Sequence of chain 1.A:
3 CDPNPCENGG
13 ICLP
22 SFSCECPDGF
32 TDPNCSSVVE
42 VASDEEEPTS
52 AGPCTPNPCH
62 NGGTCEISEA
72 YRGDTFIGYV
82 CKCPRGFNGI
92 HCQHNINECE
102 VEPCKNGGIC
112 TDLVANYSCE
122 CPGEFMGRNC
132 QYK

A small-molecule ligand and the protein it binds are described below.
Small molecule (SMILES): CC(=O)N[C@@H]1[C@@H](O)[C@@H](O)[C@@H](CO)O[C@H]1O

Binding-site contacts:
Ligand atom C6 contacts residue THR50 of chain 1.A at 4.3 Å.
Ligand atom C8 contacts residue THR50 of chain 1.A at 3.9 Å.
Ligand atom C2 contacts residue THR50 of chain 1.A at 2.1 Å.
Ligand atom C5 contacts residue THR50 of chain 1.A at 3.6 Å.
Ligand atom C7 contacts residue THR50 of chain 1.A at 3.9 Å.
Ligand atom C4 contacts residue THR50 of chain 1.A at 3.9 Å.
Ligand atom C3 contacts residue THR50 of chain 1.A at 3.5 Å.
Ligand atom O3 contacts residue THR50 of chain 1.A at 4.5 Å.
Ligand atom O5 contacts residue THR50 of chain 1.A at 2.3 Å (h-bond).
Ligand atom N2 contacts residue THR50 of chain 1.A at 2.7 Å (h-bond).
Ligand atom C1 contacts residue SER51 of chain 1.A at 4.3 Å.
Ligand atom C1 contacts residue THR50 of chain 1.A at 1.4 Å.
Ligand atom O4 contacts residue THR50 of chain 1.A at 4.0 Å.
Ligand atom O5 contacts residue SER51 of chain 1.A at 4.5 Å.